Sequence of chain 3.A:
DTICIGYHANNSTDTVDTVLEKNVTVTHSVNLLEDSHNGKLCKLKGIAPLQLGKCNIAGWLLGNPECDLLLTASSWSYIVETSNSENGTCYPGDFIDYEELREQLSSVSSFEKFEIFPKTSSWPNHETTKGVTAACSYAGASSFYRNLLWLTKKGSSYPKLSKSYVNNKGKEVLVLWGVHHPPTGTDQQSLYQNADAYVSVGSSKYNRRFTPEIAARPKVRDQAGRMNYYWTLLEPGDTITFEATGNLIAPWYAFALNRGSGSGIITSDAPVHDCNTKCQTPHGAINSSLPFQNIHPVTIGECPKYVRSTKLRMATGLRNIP

The protein below binds the small molecule below.
Small molecule (SMILES): CC(=O)N[C@@H]1[C@@H](O)[C@H](O)[C@@H](CO)O[C@H]1O

Binding-site contacts:
Ligand atom C1 contacts residue ASN27 of chain 3.A at 1.5 Å.
Ligand atom O7 contacts residue ASN27 of chain 3.A at 3.2 Å (h-bond).
Ligand atom O5 contacts residue ASN27 of chain 3.A at 2.4 Å (h-bond).
Ligand atom C5 contacts residue ASN27 of chain 3.A at 3.6 Å.
Ligand atom C7 contacts residue ASN27 of chain 3.A at 3.3 Å.
Ligand atom C3 contacts residue ASN27 of chain 3.A at 3.8 Å.
Ligand atom C4 contacts residue ASN27 of chain 3.A at 4.3 Å.
Ligand atom C2 contacts residue ASN27 of chain 3.A at 2.4 Å.
Ligand atom N2 contacts residue ASN27 of chain 3.A at 2.8 Å (h-bond).